Binding-site contacts:
Ligand atom O41 contacts residue LYS569 of chain 1.B at 3.9 Å.
Ligand atom C2 contacts residue ARG270 of chain 1.B at 4.0 Å.
Ligand atom C5 contacts residue LYS569 of chain 1.B at 4.0 Å.
Ligand atom O52 contacts residue LYS507 of chain 1.B at 3.4 Å (salt-bridge).
Ligand atom P4 contacts residue LEU269 of chain 1.B at 3.9 Å.
Ligand atom O53 contacts residue TYR567 of chain 1.B at 4.2 Å.
Ligand atom P5 contacts residue TYR567 of chain 1.B at 4.2 Å.
Ligand atom O4 contacts residue THR268 of chain 1.B at 4.3 Å.
Ligand atom O5 contacts residue LYS569 of chain 1.B at 3.1 Å.
Ligand atom O1 contacts residue ARG568 of chain 1.B at 3.3 Å (salt-bridge).
Ligand atom O51 contacts residue TYR567 of chain 1.B at 2.8 Å (h-bond).
Ligand atom O43 contacts residue THR268 of chain 1.B at 2.2 Å (h-bond).
Ligand atom C1 contacts residue ARG568 of chain 1.B at 4.1 Å.
Ligand atom P5 contacts residue LYS569 of chain 1.B at 4.0 Å.
Ligand atom O12 contacts residue ARG503 of chain 1.B at 4.2 Å.
Ligand atom O51 contacts residue LYS507 of chain 1.B at 3.5 Å.
Ligand atom O51 contacts residue ARG510 of chain 1.B at 3.8 Å.
Ligand atom O53 contacts residue ARG503 of chain 1.B at 4.1 Å.
Ligand atom P5 contacts residue LYS507 of chain 1.B at 3.9 Å.
Ligand atom O42 contacts residue LEU269 of chain 1.B at 3.8 Å.
Ligand atom C4 contacts residue LYS569 of chain 1.B at 4.3 Å.
Ligand atom O11 contacts residue ARG568 of chain 1.B at 2.5 Å (salt-bridge).
Ligand atom O53 contacts residue LYS507 of chain 1.B at 3.9 Å.
Ligand atom O13 contacts residue ARG568 of chain 1.B at 4.2 Å.
Ligand atom P4 contacts residue THR268 of chain 1.B at 3.7 Å.
Ligand atom O43 contacts residue LEU269 of chain 1.B at 2.9 Å (h-bond).
Ligand atom C3 contacts residue ARG568 of chain 1.B at 3.9 Å.
Ligand atom C3 contacts residue ARG270 of chain 1.B at 4.2 Å.
Ligand atom C2 contacts residue ARG568 of chain 1.B at 4.1 Å.
Ligand atom C4 contacts residue ARG270 of chain 1.B at 4.3 Å.
Ligand atom P1 contacts residue ARG568 of chain 1.B at 3.4 Å.
Ligand atom C6 contacts residue LYS569 of chain 1.B at 4.2 Å.
Ligand atom O41 contacts residue ARG266 of chain 1.B at 3.5 Å (salt-bridge).
Ligand atom P4 contacts residue ARG270 of chain 1.B at 4.0 Å.
Ligand atom O51 contacts residue LYS569 of chain 1.B at 3.5 Å.
Ligand atom O6 contacts residue ARG503 of chain 1.B at 3.5 Å (salt-bridge).
Ligand atom O43 contacts residue ARG270 of chain 1.B at 3.5 Å.
Ligand atom O3 contacts residue ARG568 of chain 1.B at 2.6 Å (salt-bridge).
Ligand atom O4 contacts residue ARG270 of chain 1.B at 3.3 Å.
Ligand atom O2 contacts residue ARG568 of chain 1.B at 3.7 Å.

Sequence of chain 1.B:
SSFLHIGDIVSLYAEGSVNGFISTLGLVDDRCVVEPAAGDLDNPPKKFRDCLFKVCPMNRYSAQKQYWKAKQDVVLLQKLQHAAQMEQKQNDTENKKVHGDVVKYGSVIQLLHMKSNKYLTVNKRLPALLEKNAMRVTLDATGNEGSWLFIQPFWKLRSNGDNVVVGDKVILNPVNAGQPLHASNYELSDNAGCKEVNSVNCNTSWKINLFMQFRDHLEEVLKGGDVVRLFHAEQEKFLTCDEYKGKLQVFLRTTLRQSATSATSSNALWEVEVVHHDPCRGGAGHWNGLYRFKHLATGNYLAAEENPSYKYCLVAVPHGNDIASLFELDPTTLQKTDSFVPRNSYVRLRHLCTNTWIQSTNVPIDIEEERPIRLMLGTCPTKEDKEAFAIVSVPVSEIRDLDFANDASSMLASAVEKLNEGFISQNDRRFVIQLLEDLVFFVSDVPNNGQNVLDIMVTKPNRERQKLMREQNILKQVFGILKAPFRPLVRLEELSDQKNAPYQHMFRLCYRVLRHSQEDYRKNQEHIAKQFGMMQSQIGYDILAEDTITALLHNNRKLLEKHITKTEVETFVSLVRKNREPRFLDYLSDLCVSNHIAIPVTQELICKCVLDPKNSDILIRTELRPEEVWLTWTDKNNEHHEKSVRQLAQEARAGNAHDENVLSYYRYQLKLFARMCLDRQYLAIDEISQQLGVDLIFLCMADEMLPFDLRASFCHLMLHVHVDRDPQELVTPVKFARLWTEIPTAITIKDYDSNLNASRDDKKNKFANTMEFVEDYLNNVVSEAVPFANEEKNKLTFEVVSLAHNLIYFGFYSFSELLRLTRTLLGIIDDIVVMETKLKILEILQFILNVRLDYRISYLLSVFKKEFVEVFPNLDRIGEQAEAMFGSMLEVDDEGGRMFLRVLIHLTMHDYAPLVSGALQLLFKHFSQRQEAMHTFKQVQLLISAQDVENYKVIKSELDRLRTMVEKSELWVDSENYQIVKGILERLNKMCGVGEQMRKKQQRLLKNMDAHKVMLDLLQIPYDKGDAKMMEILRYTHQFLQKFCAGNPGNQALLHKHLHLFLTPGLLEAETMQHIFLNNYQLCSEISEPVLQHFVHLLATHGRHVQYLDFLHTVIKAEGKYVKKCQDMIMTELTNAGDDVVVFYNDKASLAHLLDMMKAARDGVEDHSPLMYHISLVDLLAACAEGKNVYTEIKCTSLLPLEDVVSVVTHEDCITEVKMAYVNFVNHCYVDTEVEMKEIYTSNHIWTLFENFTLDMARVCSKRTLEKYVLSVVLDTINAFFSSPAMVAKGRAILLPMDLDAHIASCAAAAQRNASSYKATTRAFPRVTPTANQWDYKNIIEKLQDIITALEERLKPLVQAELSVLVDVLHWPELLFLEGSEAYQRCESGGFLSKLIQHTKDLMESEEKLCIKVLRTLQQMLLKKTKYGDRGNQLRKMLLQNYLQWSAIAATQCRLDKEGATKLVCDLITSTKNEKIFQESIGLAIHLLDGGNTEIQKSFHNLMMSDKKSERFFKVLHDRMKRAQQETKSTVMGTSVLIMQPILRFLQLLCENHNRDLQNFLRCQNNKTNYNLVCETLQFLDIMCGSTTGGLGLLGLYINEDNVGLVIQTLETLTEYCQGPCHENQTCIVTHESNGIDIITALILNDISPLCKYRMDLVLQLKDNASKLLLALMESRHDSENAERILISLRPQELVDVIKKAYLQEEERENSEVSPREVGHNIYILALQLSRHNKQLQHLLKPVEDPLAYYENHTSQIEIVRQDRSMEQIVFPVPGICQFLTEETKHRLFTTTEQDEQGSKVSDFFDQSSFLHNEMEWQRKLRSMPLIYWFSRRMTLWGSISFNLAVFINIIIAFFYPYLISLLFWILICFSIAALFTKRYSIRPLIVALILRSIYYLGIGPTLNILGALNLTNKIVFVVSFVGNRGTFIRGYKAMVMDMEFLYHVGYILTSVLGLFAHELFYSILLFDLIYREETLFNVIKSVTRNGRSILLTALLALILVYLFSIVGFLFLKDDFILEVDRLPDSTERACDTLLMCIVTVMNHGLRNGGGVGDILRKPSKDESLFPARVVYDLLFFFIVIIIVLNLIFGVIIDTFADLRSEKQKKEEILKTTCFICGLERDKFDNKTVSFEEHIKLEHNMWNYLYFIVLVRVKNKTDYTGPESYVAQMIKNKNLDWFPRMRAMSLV

This protein binds this small molecule.
Small molecule (SMILES): O=P(O)(O)O[C@@H]1[C@H](O)[C@H](O)[C@@H](OP(=O)(O)O)[C@H](OP(=O)(O)O)[C@H]1O